This small molecule binds to this protein.
Small molecule (SMILES): O[C@@H]1[C@@H](O)[C@H](O)OC[C@H]1O

Sequence of chain 1.B:
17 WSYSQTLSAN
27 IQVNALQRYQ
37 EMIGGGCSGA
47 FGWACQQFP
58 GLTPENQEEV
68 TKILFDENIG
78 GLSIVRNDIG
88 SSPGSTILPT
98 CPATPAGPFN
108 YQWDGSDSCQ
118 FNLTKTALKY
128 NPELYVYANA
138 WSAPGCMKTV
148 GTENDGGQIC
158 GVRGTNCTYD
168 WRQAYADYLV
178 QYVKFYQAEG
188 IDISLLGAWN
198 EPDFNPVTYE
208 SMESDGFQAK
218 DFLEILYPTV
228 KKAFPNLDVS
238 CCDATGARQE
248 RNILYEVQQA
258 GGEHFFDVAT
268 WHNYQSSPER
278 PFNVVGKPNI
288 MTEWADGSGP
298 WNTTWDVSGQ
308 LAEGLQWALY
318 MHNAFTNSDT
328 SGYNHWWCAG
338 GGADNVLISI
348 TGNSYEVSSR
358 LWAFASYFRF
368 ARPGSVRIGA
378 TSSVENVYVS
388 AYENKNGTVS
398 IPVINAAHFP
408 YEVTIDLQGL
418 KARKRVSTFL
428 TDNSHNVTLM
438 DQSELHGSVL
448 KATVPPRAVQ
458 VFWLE

Sequence of chain 1.D:
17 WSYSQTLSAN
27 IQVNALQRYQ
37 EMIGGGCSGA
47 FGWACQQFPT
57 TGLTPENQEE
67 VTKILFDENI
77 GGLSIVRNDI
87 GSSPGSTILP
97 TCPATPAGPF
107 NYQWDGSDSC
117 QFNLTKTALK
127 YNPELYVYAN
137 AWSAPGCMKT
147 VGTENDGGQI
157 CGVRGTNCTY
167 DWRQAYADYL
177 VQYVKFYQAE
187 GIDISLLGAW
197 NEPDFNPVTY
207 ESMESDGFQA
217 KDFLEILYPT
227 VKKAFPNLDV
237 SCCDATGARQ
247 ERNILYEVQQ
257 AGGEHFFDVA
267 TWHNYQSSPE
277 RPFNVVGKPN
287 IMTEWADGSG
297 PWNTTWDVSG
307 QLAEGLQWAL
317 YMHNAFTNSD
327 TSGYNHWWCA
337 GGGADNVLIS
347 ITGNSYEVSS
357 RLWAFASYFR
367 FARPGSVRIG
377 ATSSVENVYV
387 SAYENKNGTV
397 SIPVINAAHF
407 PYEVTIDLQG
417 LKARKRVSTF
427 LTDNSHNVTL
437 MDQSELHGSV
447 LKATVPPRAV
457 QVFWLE

Binding-site contacts:
Ligand atom O1 contacts residue LEU308 of chain 1.B at 3.7 Å.
Ligand atom C1 contacts residue GLN272 of chain 1.D at 3.1 Å.
Ligand atom C5 contacts residue PHE201 of chain 1.D at 4.1 Å (hydrophobic).
Ligand atom O5 contacts residue THR242 of chain 1.D at 4.2 Å.
Ligand atom C5 contacts residue GLU198 of chain 1.D at 3.1 Å.
Ligand atom C2 contacts residue GLN307 of chain 1.B at 4.1 Å.
Ligand atom O1 contacts residue GLN307 of chain 1.B at 3.4 Å (h-bond).
Ligand atom O4 contacts residue GLU198 of chain 1.D at 2.7 Å (salt-bridge).
Ligand atom C1 contacts residue GLN307 of chain 1.B at 3.9 Å.
Ligand atom O5 contacts residue GLU198 of chain 1.D at 4.3 Å.
Ligand atom O5 contacts residue TYR271 of chain 1.D at 3.2 Å.
Ligand atom O5 contacts residue GLN272 of chain 1.D at 3.5 Å.
Ligand atom O4 contacts residue TYR271 of chain 1.D at 4.3 Å.
Ligand atom O2 contacts residue GLN307 of chain 1.B at 3.2 Å (h-bond).
Ligand atom C4 contacts residue GLU198 of chain 1.D at 3.5 Å.
Ligand atom O4 contacts residue PHE201 of chain 1.D at 4.1 Å.
Ligand atom C4 contacts residue TYR271 of chain 1.D at 3.9 Å (hydrophobic).
Ligand atom C1 contacts residue TYR271 of chain 1.D at 4.2 Å (hydrophobic).
Ligand atom C3 contacts residue PHE201 of chain 1.D at 4.0 Å (hydrophobic).
Ligand atom O1 contacts residue TYR271 of chain 1.D at 4.1 Å.
Ligand atom O1 contacts residue GLN272 of chain 1.D at 2.8 Å (h-bond).
Ligand atom C5 contacts residue TYR271 of chain 1.D at 3.8 Å (hydrophobic).
Ligand atom C4 contacts residue PHE201 of chain 1.D at 4.3 Å (hydrophobic).
Ligand atom C5 contacts residue THR242 of chain 1.D at 3.9 Å.
Ligand atom O4 contacts residue TYR206 of chain 1.D at 3.8 Å.